Sequence of chain 1.A:
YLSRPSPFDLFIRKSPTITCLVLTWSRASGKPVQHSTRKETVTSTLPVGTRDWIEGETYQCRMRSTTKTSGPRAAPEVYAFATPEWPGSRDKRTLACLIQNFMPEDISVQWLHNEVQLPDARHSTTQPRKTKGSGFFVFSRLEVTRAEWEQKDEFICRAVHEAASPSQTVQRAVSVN

Binding-site contacts:
Ligand atom O6 contacts residue NAG1 of chain 1.H at 4.3 Å.
Ligand atom C1 contacts residue TYR15 of chain 1.A at 4.1 Å (hydrophobic).
Ligand atom O4 contacts residue TYR15 of chain 1.A at 4.0 Å.
Ligand atom C5 contacts residue TYR15 of chain 1.A at 4.0 Å (hydrophobic).
Ligand atom C8 contacts residue THR74 of chain 1.A at 3.9 Å.
Ligand atom O7 contacts residue THR74 of chain 1.A at 2.4 Å (h-bond).
Ligand atom C3 contacts residue TYR15 of chain 1.A at 3.7 Å (hydrophobic).
Ligand atom O5 contacts residue TYR15 of chain 1.A at 4.4 Å.
Ligand atom C7 contacts residue THR74 of chain 1.A at 3.4 Å.
Ligand atom C6 contacts residue NAG2 of chain 1.H at 3.6 Å.
Ligand atom C4 contacts residue TYR15 of chain 1.A at 4.2 Å (hydrophobic).
Ligand atom C1 contacts residue TYR15 of chain 1.A at 3.9 Å (hydrophobic).
Ligand atom O6 contacts residue NAG2 of chain 1.H at 3.5 Å (h-bond).
Ligand atom C4 contacts residue TYR15 of chain 1.A at 4.5 Å (hydrophobic).
Ligand atom O3 contacts residue GLN170 of chain 1.A at 3.9 Å.
Ligand atom C6 contacts residue TYR15 of chain 1.A at 3.9 Å (hydrophobic).
Ligand atom C6 contacts residue NAG1 of chain 1.H at 4.0 Å.
Ligand atom O3 contacts residue TYR15 of chain 1.A at 4.5 Å.
Ligand atom C2 contacts residue TYR15 of chain 1.A at 4.1 Å (hydrophobic).

This small molecule binds to this protein.
Small molecule (SMILES): CC(=O)N[C@H]1CO[C@H](CO)[C@@H](O[C@@H]2O[C@H](CO[C@H]3O[C@H](CO)[C@@H](O)[C@H](O)[C@@H]3O)[C@@H](O)[C@H](O[C@H]3O[C@H](CO)[C@@H](O)[C@H](O)[C@@H]3O)[C@@H]2O)[C@@H]1O